Binding-site contacts:
Ligand atom C4 contacts residue ASN360 of chain 1.C at 4.2 Å.
Ligand atom C1 contacts residue ASN360 of chain 1.C at 1.4 Å.
Ligand atom N2 contacts residue SER361 of chain 1.C at 4.2 Å.
Ligand atom C7 contacts residue SER361 of chain 1.C at 4.3 Å.
Ligand atom C8 contacts residue ASN360 of chain 1.C at 4.3 Å.
Ligand atom N2 contacts residue ASN360 of chain 1.C at 2.8 Å (h-bond).
Ligand atom O5 contacts residue ASN360 of chain 1.C at 2.4 Å (h-bond).
Ligand atom O7 contacts residue ASN360 of chain 1.C at 3.1 Å (h-bond).
Ligand atom C7 contacts residue ASP383 of chain 1.C at 4.0 Å.
Ligand atom O7 contacts residue ASP383 of chain 1.C at 2.9 Å (salt-bridge).
Ligand atom C2 contacts residue ASN360 of chain 1.C at 2.4 Å.
Ligand atom O7 contacts residue SER385 of chain 1.C at 3.8 Å.
Ligand atom C8 contacts residue THR369 of chain 1.C at 4.0 Å.
Ligand atom C3 contacts residue ASN360 of chain 1.C at 3.8 Å.
Ligand atom C7 contacts residue ASN360 of chain 1.C at 3.1 Å.
Ligand atom C5 contacts residue ASN360 of chain 1.C at 3.7 Å.
Ligand atom C8 contacts residue SER361 of chain 1.C at 4.0 Å.

The small molecule below binds the protein below.
Small molecule (SMILES): CC(=O)N[C@@H]1[C@@H](O)[C@H](O)[C@@H](CO)O[C@H]1O

Sequence of chain 1.C:
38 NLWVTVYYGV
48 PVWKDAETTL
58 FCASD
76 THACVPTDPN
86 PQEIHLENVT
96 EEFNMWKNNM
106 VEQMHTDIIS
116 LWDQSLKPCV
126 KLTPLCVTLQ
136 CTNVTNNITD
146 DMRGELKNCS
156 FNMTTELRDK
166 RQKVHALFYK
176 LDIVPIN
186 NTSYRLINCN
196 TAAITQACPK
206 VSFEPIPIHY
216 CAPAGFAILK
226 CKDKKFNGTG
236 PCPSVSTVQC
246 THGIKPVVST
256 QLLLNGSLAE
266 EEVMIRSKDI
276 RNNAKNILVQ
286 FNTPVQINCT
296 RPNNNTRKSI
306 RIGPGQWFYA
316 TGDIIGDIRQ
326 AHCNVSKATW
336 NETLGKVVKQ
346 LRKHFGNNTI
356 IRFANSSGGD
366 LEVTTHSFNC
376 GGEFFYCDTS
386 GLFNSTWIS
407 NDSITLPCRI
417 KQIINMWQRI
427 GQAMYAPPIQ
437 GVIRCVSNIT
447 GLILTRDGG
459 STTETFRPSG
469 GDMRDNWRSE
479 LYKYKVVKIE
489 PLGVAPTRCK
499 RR